Sequence of chain 1.B:
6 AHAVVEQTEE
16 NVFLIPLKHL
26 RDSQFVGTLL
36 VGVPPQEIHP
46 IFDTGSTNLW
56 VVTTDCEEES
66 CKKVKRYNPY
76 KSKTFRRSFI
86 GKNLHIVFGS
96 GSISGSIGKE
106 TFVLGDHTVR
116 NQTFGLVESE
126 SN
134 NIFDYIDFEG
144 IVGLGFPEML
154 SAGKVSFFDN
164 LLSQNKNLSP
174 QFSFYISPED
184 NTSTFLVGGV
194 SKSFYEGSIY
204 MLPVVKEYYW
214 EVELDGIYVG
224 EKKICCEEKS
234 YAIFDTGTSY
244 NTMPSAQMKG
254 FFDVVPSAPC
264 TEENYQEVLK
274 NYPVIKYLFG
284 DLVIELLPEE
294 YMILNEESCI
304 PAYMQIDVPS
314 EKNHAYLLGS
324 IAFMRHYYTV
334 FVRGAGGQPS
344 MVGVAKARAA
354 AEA

This protein binds this small molecule.
Small molecule (SMILES): CC(=O)N[C@H]1[C@H](O[C@H]2[C@H](O)[C@@H](NC(C)=O)CO[C@@H]2CO)O[C@H](CO)[C@@H](O)[C@@H]1O

Binding-site contacts:
Ligand atom C4 contacts residue ASN116 of chain 1.B at 4.3 Å.
Ligand atom C7 contacts residue ASN116 of chain 1.B at 4.3 Å.
Ligand atom C3 contacts residue ASN116 of chain 1.B at 3.9 Å.
Ligand atom C8 contacts residue LYS157 of chain 1.B at 4.4 Å.
Ligand atom C5 contacts residue ASN116 of chain 1.B at 3.6 Å.
Ligand atom C1 contacts residue LYS104 of chain 1.B at 4.5 Å.
Ligand atom C2 contacts residue LYS104 of chain 1.B at 3.8 Å.
Ligand atom N2 contacts residue LYS104 of chain 1.B at 3.4 Å (salt-bridge).
Ligand atom C7 contacts residue LYS104 of chain 1.B at 3.1 Å.
Ligand atom N2 contacts residue ASN116 of chain 1.B at 3.1 Å (h-bond).
Ligand atom O5 contacts residue ASN116 of chain 1.B at 2.3 Å (h-bond).
Ligand atom C1 contacts residue ASN116 of chain 1.B at 1.4 Å.
Ligand atom C8 contacts residue VAL158 of chain 1.B at 4.1 Å (hydrophobic).
Ligand atom O7 contacts residue LYS104 of chain 1.B at 3.3 Å (salt-bridge).
Ligand atom C8 contacts residue LYS104 of chain 1.B at 3.3 Å.
Ligand atom C2 contacts residue ASN116 of chain 1.B at 2.6 Å.